The small molecule below binds the protein below.
Small molecule (SMILES): CC(C)CN(C[C@@H](O)[C@H](Cc1ccccc1)NC(=O)O[C@H]1CO[C@H]2OCC[C@H]21)S(=O)(=O)c1ccc(N)cc1

Sequence of chain 1.B:
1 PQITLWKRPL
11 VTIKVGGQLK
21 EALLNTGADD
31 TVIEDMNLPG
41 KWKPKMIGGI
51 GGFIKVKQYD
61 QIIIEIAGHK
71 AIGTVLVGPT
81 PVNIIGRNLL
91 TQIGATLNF

Sequence of chain 1.A:
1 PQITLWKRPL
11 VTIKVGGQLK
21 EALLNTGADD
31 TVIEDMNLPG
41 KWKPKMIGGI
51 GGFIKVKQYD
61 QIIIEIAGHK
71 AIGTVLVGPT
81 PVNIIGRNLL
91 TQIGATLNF

Binding-site contacts:
Ligand atom O26 contacts residue ALA28 of chain 1.B at 3.6 Å.
Ligand atom C36 contacts residue ILE50 of chain 1.B at 3.8 Å (hydrophobic).
Ligand atom O18 contacts residue ASN25 of chain 1.B at 2.9 Å (h-bond).
Ligand atom C6 contacts residue ALA28 of chain 1.A at 3.5 Å (hydrophobic).
Ligand atom N20 contacts residue GLY27 of chain 1.B at 3.0 Å (h-bond).
Ligand atom O18 contacts residue ASN25 of chain 1.A at 2.8 Å (h-bond).
Ligand atom C29 contacts residue GLY27 of chain 1.B at 3.8 Å.
Ligand atom C25 contacts residue ASP30 of chain 1.B at 3.8 Å.
Ligand atom C2 contacts residue ILE47 of chain 1.A at 3.8 Å (hydrophobic).
Ligand atom C37 contacts residue ILE50 of chain 1.B at 3.8 Å (hydrophobic).
Ligand atom C31 contacts residue GLY48 of chain 1.B at 3.2 Å.
Ligand atom C4 contacts residue GLY48 of chain 1.A at 3.2 Å.
Ligand atom O23 contacts residue ALA28 of chain 1.B at 3.5 Å.
Ligand atom O22 contacts residue GLY49 of chain 1.B at 3.9 Å.
Ligand atom C7 contacts residue ALA28 of chain 1.A at 3.4 Å (hydrophobic).
Ligand atom C33 contacts residue GLY27 of chain 1.B at 3.3 Å.
Ligand atom O26 contacts residue ASP30 of chain 1.B at 3.1 Å (salt-bridge).
Ligand atom C3 contacts residue ILE47 of chain 1.A at 3.8 Å (hydrophobic).
Ligand atom O10 contacts residue GLY49 of chain 1.A at 3.2 Å.
Ligand atom O28 contacts residue ASP29 of chain 1.B at 2.9 Å (salt-bridge).
Ligand atom C12 contacts residue GLY27 of chain 1.A at 3.5 Å.
Ligand atom C19 contacts residue GLY27 of chain 1.B at 3.8 Å.
Ligand atom O26 contacts residue ASP29 of chain 1.B at 3.2 Å (salt-bridge).
Ligand atom C17 contacts residue ASN25 of chain 1.B at 3.6 Å.
Ligand atom C25 contacts residue ALA28 of chain 1.B at 3.7 Å (hydrophobic).
Ligand atom C36 contacts residue GLY49 of chain 1.B at 3.8 Å.
Ligand atom C16 contacts residue ASN25 of chain 1.A at 3.5 Å.
Ligand atom O10 contacts residue ILE50 of chain 1.B at 3.2 Å.
Ligand atom C32 contacts residue GLY27 of chain 1.B at 3.5 Å.
Ligand atom C27 contacts residue ASP29 of chain 1.B at 3.7 Å.
Ligand atom O9 contacts residue ILE84 of chain 1.A at 3.6 Å.
Ligand atom C35 contacts residue VAL82 of chain 1.A at 3.8 Å (hydrophobic).
Ligand atom C3 contacts residue GLY48 of chain 1.A at 3.5 Å.
Ligand atom C13 contacts residue GLY27 of chain 1.A at 3.8 Å.
Ligand atom O18 contacts residue GLY27 of chain 1.B at 3.5 Å.
Ligand atom C30 contacts residue GLY48 of chain 1.B at 3.3 Å.
Ligand atom N1 contacts residue ILE47 of chain 1.A at 3.4 Å.
Ligand atom C34 contacts residue VAL82 of chain 1.A at 3.8 Å (hydrophobic).
Ligand atom O9 contacts residue ILE50 of chain 1.B at 3.5 Å.
Ligand atom C15 contacts residue GLY27 of chain 1.A at 3.7 Å.